This small molecule binds to this protein.
Small molecule (SMILES): CC(=O)N[C@H]1[C@H]([C@H](O)[C@H](O)CO)O[C@@](O)(C(=O)O)C[C@@H]1O

Sequence of chain 3.A:
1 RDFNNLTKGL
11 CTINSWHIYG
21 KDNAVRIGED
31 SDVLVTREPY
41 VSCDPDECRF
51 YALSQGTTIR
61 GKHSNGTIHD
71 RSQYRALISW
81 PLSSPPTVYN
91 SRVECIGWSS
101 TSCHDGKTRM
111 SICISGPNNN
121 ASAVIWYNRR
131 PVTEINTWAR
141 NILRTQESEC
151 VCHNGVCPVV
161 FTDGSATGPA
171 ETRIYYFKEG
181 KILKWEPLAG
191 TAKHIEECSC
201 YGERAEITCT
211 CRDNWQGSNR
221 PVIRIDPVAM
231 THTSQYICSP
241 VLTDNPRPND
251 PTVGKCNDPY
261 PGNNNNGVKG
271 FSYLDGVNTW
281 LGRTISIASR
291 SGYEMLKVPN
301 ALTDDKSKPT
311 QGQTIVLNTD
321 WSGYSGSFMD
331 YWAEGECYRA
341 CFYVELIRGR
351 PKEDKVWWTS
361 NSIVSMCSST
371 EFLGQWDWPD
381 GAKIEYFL

Binding-site contacts:
Ligand atom O9 contacts residue LYS352 of chain 3.A at 2.7 Å (salt-bridge).
Ligand atom N5 contacts residue ASN318 of chain 3.A at 3.0 Å (h-bond).
Ligand atom C6 contacts residue SER291 of chain 3.A at 4.1 Å.
Ligand atom C11 contacts residue ASP320 of chain 3.A at 3.6 Å.
Ligand atom C9 contacts residue TRP321 of chain 3.A at 3.9 Å (hydrophobic).
Ligand atom O1B contacts residue SER286 of chain 3.A at 2.5 Å (h-bond).
Ligand atom C9 contacts residue LYS352 of chain 3.A at 3.2 Å.
Ligand atom O1A contacts residue SER286 of chain 3.A at 3.6 Å.
Ligand atom O1B contacts residue ALA288 of chain 3.A at 3.9 Å.
Ligand atom O8 contacts residue SER289 of chain 3.A at 2.7 Å (h-bond).
Ligand atom C10 contacts residue ASN318 of chain 3.A at 3.5 Å.
Ligand atom O8 contacts residue SER286 of chain 3.A at 4.2 Å.
Ligand atom O8 contacts residue ALA288 of chain 3.A at 4.1 Å.
Ligand atom C11 contacts residue THR319 of chain 3.A at 3.5 Å.
Ligand atom C5 contacts residue ASN318 of chain 3.A at 3.7 Å.
Ligand atom C1 contacts residue SER286 of chain 3.A at 3.5 Å.
Ligand atom C10 contacts residue SER291 of chain 3.A at 3.5 Å.
Ligand atom O10 contacts residue TRP321 of chain 3.A at 3.9 Å.
Ligand atom C5 contacts residue SER291 of chain 3.A at 3.7 Å.
Ligand atom C7 contacts residue TRP321 of chain 3.A at 3.7 Å (hydrophobic).
Ligand atom C1 contacts residue ASN318 of chain 3.A at 3.9 Å.
Ligand atom N5 contacts residue SER291 of chain 3.A at 2.8 Å (h-bond).
Ligand atom C11 contacts residue ASN318 of chain 3.A at 3.7 Å.
Ligand atom C11 contacts residue TRP321 of chain 3.A at 3.7 Å (hydrophobic).
Ligand atom O9 contacts residue SER289 of chain 3.A at 3.9 Å.
Ligand atom O7 contacts residue TRP321 of chain 3.A at 4.0 Å.
Ligand atom O4 contacts residue THR319 of chain 3.A at 4.0 Å.
Ligand atom O4 contacts residue ASN318 of chain 3.A at 2.6 Å (h-bond).
Ligand atom C7 contacts residue SER289 of chain 3.A at 3.9 Å.
Ligand atom C9 contacts residue SER289 of chain 3.A at 3.7 Å.
Ligand atom C8 contacts residue SER289 of chain 3.A at 3.5 Å.
Ligand atom N5 contacts residue TRP321 of chain 3.A at 4.3 Å.
Ligand atom C4 contacts residue SER291 of chain 3.A at 3.8 Å.
Ligand atom C6 contacts residue SER289 of chain 3.A at 4.2 Å.
Ligand atom C10 contacts residue TRP321 of chain 3.A at 3.8 Å (hydrophobic).
Ligand atom C3 contacts residue ASN318 of chain 3.A at 3.9 Å.
Ligand atom O1B contacts residue SER289 of chain 3.A at 4.2 Å.
Ligand atom O1A contacts residue ASN318 of chain 3.A at 2.9 Å (h-bond).
Ligand atom C4 contacts residue ASN318 of chain 3.A at 3.1 Å.
Ligand atom C11 contacts residue SER291 of chain 3.A at 3.5 Å.